Binding-site contacts:
Ligand atom C1' contacts residue GLY348 of chain 1.NA at 3.5 Å.
Ligand atom O1B contacts residue GLY185 of chain 1.NA at 2.8 Å (h-bond).
Ligand atom C6 contacts residue THR186 of chain 1.NA at 3.8 Å.
Ligand atom O2G contacts residue GLY185 of chain 1.NA at 3.7 Å.
Ligand atom S1G contacts residue ASP241 of chain 1.NA at 3.2 Å (salt-bridge).
Ligand atom O4' contacts residue ALA349 of chain 1.NA at 2.9 Å (h-bond).
Ligand atom C2 contacts residue ILE320 of chain 1.NA at 3.5 Å (hydrophobic).
Ligand atom C2 contacts residue ILE323 of chain 1.NA at 3.6 Å (hydrophobic).
Ligand atom C5 contacts residue THR186 of chain 1.NA at 3.6 Å.
Ligand atom O3G contacts residue PRO184 of chain 1.NA at 3.5 Å.
Ligand atom O2' contacts residue HIS324 of chain 1.NA at 2.7 Å (h-bond).
Ligand atom O4' contacts residue GLY348 of chain 1.NA at 3.1 Å.
Ligand atom O2G contacts residue LYS188 of chain 1.NA at 3.3 Å.
Ligand atom O3B contacts residue THR189 of chain 1.NA at 3.3 Å (h-bond).
Ligand atom PB contacts residue GLY185 of chain 1.NA at 3.6 Å.
Ligand atom O2B contacts residue GLY185 of chain 1.NA at 3.4 Å.
Ligand atom C2 contacts residue LEU190 of chain 1.NA at 3.6 Å (hydrophobic).
Ligand atom C6 contacts residue ILE320 of chain 1.NA at 3.5 Å (hydrophobic).
Ligand atom N7 contacts residue GLY187 of chain 1.NA at 3.7 Å.
Ligand atom C2' contacts residue HIS324 of chain 1.NA at 3.8 Å.
Ligand atom C5 contacts residue ILE320 of chain 1.NA at 3.6 Å (hydrophobic).
Ligand atom N3 contacts residue ILE320 of chain 1.NA at 3.7 Å.
Ligand atom O3' contacts residue LEU190 of chain 1.NA at 3.8 Å.
Ligand atom N7 contacts residue THR186 of chain 1.NA at 2.9 Å (h-bond).
Ligand atom N1 contacts residue GLY145 of chain 1.NA at 3.6 Å.
Ligand atom C8 contacts residue GLY185 of chain 1.NA at 3.3 Å.
Ligand atom C8 contacts residue GLY348 of chain 1.NA at 3.4 Å.
Ligand atom N9 contacts residue GLY348 of chain 1.NA at 3.6 Å.
Ligand atom O2A contacts residue THR189 of chain 1.NA at 3.5 Å.
Ligand atom C5' contacts residue ALA349 of chain 1.NA at 3.7 Å (hydrophobic).
Ligand atom N6 contacts residue THR186 of chain 1.NA at 3.4 Å (h-bond).
Ligand atom C8 contacts residue THR186 of chain 1.NA at 3.7 Å.
Ligand atom C4 contacts residue LEU190 of chain 1.NA at 3.8 Å (hydrophobic).
Ligand atom O2B contacts residue GLY187 of chain 1.NA at 3.4 Å (h-bond).
Ligand atom N7 contacts residue GLY185 of chain 1.NA at 3.7 Å.
Ligand atom N3 contacts residue LEU190 of chain 1.NA at 3.4 Å.
Ligand atom N1 contacts residue ILE320 of chain 1.NA at 3.6 Å.
Ligand atom O2B contacts residue THR186 of chain 1.NA at 3.4 Å (h-bond).
Ligand atom C2' contacts residue LEU190 of chain 1.NA at 3.6 Å (hydrophobic).
Ligand atom S1G contacts residue LYS188 of chain 1.NA at 3.6 Å.

Sequence of chain 1.NA:
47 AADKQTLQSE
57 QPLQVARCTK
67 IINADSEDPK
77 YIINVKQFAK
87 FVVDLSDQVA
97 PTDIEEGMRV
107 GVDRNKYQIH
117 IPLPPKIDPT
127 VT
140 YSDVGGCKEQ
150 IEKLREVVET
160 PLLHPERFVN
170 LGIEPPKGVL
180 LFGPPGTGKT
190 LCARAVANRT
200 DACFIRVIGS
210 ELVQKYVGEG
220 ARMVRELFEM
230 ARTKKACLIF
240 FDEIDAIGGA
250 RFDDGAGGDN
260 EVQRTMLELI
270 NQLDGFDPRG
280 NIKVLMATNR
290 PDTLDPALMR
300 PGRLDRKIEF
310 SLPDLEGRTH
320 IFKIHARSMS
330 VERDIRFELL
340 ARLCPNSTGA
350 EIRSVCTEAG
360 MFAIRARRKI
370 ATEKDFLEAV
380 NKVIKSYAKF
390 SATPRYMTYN

This small molecule binds to this protein.
Small molecule (SMILES): Nc1ncnc2c1ncn2[C@@H]1O[C@H](COP(=O)(O)OP(=O)(O)OP(O)(O)=S)[C@@H](O)[C@H]1O